Sequence of chain 15.C:
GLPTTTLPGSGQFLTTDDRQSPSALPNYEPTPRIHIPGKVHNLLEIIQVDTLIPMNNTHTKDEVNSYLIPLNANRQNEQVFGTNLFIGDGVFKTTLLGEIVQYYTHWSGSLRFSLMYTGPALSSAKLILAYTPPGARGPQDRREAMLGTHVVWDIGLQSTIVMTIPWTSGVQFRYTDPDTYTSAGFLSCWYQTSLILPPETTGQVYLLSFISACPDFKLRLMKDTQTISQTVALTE

Sequence of chain 15.A:
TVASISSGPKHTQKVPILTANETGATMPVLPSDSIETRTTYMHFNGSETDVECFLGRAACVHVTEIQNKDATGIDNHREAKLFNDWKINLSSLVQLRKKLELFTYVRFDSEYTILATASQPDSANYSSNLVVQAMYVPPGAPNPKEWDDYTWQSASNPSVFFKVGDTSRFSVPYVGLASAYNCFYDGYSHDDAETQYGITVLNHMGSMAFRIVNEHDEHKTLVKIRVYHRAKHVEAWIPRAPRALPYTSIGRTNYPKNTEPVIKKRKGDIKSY

A small-molecule ligand and the protein it binds are described below.
Small molecule (SMILES): CC[C@H]1COC(c2ccc(OCCCCCCCc3cc(C)no3)cc2)=N1

Binding-site contacts:
Ligand atom N2 contacts residue ALA24 of chain 15.C at 3.3 Å.
Ligand atom C6B contacts residue TYR197 of chain 15.A at 3.5 Å (hydrophobic).
Ligand atom C3C contacts residue VAL188 of chain 15.A at 3.2 Å (hydrophobic).
Ligand atom C1C contacts residue MET224 of chain 15.A at 3.4 Å (hydrophobic).
Ligand atom C4 contacts residue TYR152 of chain 15.A at 3.9 Å (hydrophobic).
Ligand atom C3 contacts residue PHE186 of chain 15.A at 3.8 Å (hydrophobic).
Ligand atom C5C contacts residue ILE104 of chain 15.A at 4.0 Å (hydrophobic).
Ligand atom O1 contacts residue TYR152 of chain 15.A at 4.0 Å.
Ligand atom C7C contacts residue TYR128 of chain 15.A at 3.7 Å (hydrophobic).
Ligand atom C4A contacts residue ILE215 of chain 15.A at 3.9 Å (hydrophobic).
Ligand atom C4C contacts residue VAL188 of chain 15.A at 3.9 Å (hydrophobic).
Ligand atom O1B contacts residue MET221 of chain 15.A at 3.7 Å.
Ligand atom C31 contacts residue PRO174 of chain 15.A at 3.4 Å (hydrophobic).
Ligand atom O1 contacts residue ALA24 of chain 15.C at 3.6 Å.
Ligand atom C5C contacts residue TYR128 of chain 15.A at 3.6 Å (hydrophobic).
Ligand atom C5 contacts residue PHE186 of chain 15.A at 3.7 Å (hydrophobic).
Ligand atom C5A contacts residue CYS199 of chain 15.A at 3.9 Å (hydrophobic).
Ligand atom C31 contacts residue SER175 of chain 15.A at 3.6 Å.
Ligand atom C2C contacts residue VAL188 of chain 15.A at 3.4 Å (hydrophobic).
Ligand atom C5B contacts residue LEU106 of chain 15.A at 4.0 Å (hydrophobic).
Ligand atom C31 contacts residue VAL176 of chain 15.A at 3.3 Å (hydrophobic).
Ligand atom C4A contacts residue ASN219 of chain 15.A at 3.9 Å.
Ligand atom C4A contacts residue ASN198 of chain 15.A at 4.0 Å.
Ligand atom C4 contacts residue MET224 of chain 15.A at 4.0 Å (hydrophobic).
Ligand atom C4 contacts residue PHE186 of chain 15.A at 3.5 Å (hydrophobic).
Ligand atom C5 contacts residue TYR152 of chain 15.A at 3.8 Å (hydrophobic).
Ligand atom CM2 contacts residue LEU116 of chain 15.A at 3.6 Å (hydrophobic).
Ligand atom C2C contacts residue TYR152 of chain 15.A at 4.0 Å (hydrophobic).
Ligand atom C6C contacts residue VAL191 of chain 15.A at 3.5 Å (hydrophobic).
Ligand atom N3A contacts residue ASN219 of chain 15.A at 3.8 Å.
Ligand atom C2B contacts residue MET221 of chain 15.A at 3.6 Å (hydrophobic).
Ligand atom C1B contacts residue MET221 of chain 15.A at 3.7 Å (hydrophobic).
Ligand atom O1 contacts residue PHE186 of chain 15.A at 3.7 Å.
Ligand atom N2 contacts residue PHE186 of chain 15.A at 3.9 Å.
Ligand atom N2 contacts residue PRO174 of chain 15.A at 3.9 Å.
Ligand atom C5B contacts residue TYR197 of chain 15.A at 3.7 Å (hydrophobic).
Ligand atom C3 contacts residue PRO174 of chain 15.A at 3.8 Å (hydrophobic).
Ligand atom C31 contacts residue ALA150 of chain 15.A at 3.8 Å (hydrophobic).
Ligand atom O1 contacts residue VAL188 of chain 15.A at 3.8 Å.
Ligand atom C5 contacts residue MET224 of chain 15.A at 4.0 Å (hydrophobic).